Binding-site contacts:
Ligand atom N2 contacts residue ASN1224 of chain 1.A at 2.9 Å (h-bond).
Ligand atom C2 contacts residue ASN1224 of chain 1.A at 2.5 Å.
Ligand atom O7 contacts residue ASN1224 of chain 1.A at 4.4 Å.
Ligand atom C7 contacts residue ASN1224 of chain 1.A at 3.9 Å.
Ligand atom C4 contacts residue ASN1224 of chain 1.A at 4.2 Å.
Ligand atom O5 contacts residue ASN1224 of chain 1.A at 2.4 Å (h-bond).
Ligand atom C1 contacts residue ASN1224 of chain 1.A at 1.4 Å.
Ligand atom C3 contacts residue ASN1224 of chain 1.A at 3.8 Å.
Ligand atom C5 contacts residue ASN1224 of chain 1.A at 3.7 Å.
Ligand atom C8 contacts residue GLN1223 of chain 1.A at 3.8 Å.

Sequence of chain 1.A:
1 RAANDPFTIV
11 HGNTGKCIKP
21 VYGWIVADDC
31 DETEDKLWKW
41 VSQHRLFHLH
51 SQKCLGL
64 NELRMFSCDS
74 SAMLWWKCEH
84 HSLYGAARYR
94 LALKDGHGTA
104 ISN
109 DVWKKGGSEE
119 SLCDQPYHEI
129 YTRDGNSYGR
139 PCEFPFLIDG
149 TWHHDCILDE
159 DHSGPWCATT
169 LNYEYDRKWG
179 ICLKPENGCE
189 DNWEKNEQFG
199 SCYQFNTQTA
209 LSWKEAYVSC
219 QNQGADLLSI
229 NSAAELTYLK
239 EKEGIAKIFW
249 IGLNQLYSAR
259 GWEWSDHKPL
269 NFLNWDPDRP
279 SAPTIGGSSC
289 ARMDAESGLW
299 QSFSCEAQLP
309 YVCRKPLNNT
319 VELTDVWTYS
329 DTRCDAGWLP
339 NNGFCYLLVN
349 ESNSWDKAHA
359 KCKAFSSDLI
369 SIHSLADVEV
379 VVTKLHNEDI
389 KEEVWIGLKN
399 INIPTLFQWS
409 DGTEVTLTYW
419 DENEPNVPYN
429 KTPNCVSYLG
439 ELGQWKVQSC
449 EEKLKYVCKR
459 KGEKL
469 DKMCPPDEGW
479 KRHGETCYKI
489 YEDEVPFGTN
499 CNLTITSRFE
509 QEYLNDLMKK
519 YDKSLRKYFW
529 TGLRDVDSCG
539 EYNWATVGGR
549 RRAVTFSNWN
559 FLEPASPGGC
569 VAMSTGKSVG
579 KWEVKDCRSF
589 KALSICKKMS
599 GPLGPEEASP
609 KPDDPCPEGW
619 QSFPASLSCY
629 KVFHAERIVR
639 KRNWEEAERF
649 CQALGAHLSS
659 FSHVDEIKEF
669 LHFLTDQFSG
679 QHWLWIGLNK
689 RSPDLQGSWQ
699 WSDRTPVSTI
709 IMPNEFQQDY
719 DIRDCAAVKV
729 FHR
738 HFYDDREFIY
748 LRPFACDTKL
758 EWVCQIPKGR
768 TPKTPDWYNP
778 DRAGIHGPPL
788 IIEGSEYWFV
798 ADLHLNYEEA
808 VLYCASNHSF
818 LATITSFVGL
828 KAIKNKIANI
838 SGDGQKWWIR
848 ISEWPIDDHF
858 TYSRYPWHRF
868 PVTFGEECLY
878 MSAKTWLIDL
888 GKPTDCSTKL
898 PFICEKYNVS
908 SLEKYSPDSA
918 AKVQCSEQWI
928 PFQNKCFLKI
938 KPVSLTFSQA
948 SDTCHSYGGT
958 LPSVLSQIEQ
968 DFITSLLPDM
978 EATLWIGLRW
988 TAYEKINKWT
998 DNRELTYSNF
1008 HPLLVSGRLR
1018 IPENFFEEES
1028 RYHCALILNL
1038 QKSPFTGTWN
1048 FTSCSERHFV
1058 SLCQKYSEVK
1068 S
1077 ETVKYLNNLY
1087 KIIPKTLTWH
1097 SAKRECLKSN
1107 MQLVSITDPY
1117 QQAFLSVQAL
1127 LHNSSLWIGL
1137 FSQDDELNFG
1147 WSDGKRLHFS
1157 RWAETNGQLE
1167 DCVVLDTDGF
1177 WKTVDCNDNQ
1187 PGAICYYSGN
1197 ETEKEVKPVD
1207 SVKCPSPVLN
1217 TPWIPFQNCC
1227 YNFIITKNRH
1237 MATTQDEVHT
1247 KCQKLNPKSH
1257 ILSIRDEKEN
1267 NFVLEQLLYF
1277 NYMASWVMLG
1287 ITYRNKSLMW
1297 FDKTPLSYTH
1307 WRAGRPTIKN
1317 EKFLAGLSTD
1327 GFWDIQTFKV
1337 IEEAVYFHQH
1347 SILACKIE

A protein and the small-molecule ligand that binds it are described below.
Small molecule (SMILES): CC(=O)N[C@@H]1[C@@H](O)[C@H](O)[C@@H](CO)O[C@H]1O